Binding-site contacts:
Ligand atom O1S contacts residue GLY222 of chain 34.A at 3.0 Å (h-bond).
Ligand atom C2 contacts residue ARG224 of chain 34.A at 4.0 Å.
Ligand atom O3S contacts residue ARG224 of chain 34.A at 3.8 Å.
Ligand atom S1 contacts residue TRP374 of chain 34.A at 4.4 Å.
Ligand atom O2S contacts residue LYS215 of chain 34.A at 3.1 Å (salt-bridge).
Ligand atom O1S contacts residue TRP374 of chain 34.A at 4.0 Å.
Ligand atom C1 contacts residue TRP374 of chain 34.A at 3.3 Å (hydrophobic).
Ligand atom S1 contacts residue ARG224 of chain 34.A at 4.0 Å.
Ligand atom O2S contacts residue GLY222 of chain 34.A at 3.4 Å (h-bond).
Ligand atom S1 contacts residue GLY222 of chain 34.A at 3.8 Å.
Ligand atom C1 contacts residue ARG224 of chain 34.A at 4.1 Å.
Ligand atom N1 contacts residue TRP374 of chain 34.A at 3.5 Å.
Ligand atom O1S contacts residue ARG224 of chain 34.A at 2.9 Å (salt-bridge).
Ligand atom O1S contacts residue LYS215 of chain 34.A at 3.9 Å.
Ligand atom S1 contacts residue LYS215 of chain 34.A at 4.1 Å.
Ligand atom C2 contacts residue TRP374 of chain 34.A at 4.0 Å (hydrophobic).
Ligand atom O1S contacts residue PHE223 of chain 34.A at 3.2 Å.
Ligand atom C3 contacts residue ASP229 of chain 34.A at 4.4 Å.
Ligand atom C3 contacts residue TRP374 of chain 34.A at 4.0 Å (hydrophobic).

Sequence of chain 34.A:
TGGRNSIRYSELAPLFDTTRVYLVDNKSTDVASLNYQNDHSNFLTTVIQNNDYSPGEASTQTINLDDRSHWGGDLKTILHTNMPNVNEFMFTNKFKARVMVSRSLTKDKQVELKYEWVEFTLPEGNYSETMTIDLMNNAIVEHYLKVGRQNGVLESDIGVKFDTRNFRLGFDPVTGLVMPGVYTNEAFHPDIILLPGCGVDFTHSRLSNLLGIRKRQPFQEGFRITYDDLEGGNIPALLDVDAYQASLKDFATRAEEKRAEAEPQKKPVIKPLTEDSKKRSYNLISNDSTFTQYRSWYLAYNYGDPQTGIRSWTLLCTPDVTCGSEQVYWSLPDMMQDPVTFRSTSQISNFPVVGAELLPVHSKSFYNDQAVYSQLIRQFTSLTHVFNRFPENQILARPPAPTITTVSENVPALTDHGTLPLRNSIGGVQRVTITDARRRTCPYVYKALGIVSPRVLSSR

The protein below binds the small molecule below.
Small molecule (SMILES): CCCCCCCCCCCC[N+](C)(C)CCCS(=O)(=O)O